Sequence of chain 1.H:
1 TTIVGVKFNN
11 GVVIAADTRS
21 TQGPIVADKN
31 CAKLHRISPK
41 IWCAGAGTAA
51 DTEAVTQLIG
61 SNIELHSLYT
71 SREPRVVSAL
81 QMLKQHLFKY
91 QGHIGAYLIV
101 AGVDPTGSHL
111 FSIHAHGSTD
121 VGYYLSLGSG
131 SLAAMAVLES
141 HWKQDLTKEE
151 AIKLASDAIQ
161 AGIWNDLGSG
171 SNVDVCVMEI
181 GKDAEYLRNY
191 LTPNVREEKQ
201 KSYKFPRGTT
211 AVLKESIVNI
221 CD

A small-molecule ligand and the protein it binds are described below.
Small molecule (SMILES): CC(C)C[C@H](NC(=O)[C@H](Cc1ccccc1)N=[N+]=[N-])C(=O)N[C@@H](C)C(=O)N[C@H](CCS(C)(=O)=O)Cc1ccc(CN)cc1

Sequence of chain 1.I:
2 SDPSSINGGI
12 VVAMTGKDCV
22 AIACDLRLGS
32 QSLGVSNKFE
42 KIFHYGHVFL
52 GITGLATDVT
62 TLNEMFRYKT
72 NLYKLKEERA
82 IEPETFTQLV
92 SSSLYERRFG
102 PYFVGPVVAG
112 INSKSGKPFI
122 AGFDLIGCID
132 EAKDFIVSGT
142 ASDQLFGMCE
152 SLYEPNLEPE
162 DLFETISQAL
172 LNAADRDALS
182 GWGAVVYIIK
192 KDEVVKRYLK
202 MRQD

Binding-site contacts:
Ligand atom C18 contacts residue GLY45 of chain 1.H at 3.7 Å.
Ligand atom S27 contacts residue THR1 of chain 1.H at 3.6 Å.
Ligand atom C23 contacts residue CYS31 of chain 1.H at 3.6 Å (hydrophobic).
Ligand atom C26 contacts residue THR1 of chain 1.H at 2.4 Å.
Ligand atom N11 contacts residue THR21 of chain 1.H at 2.8 Å (h-bond).
Ligand atom C10 contacts residue THR21 of chain 1.H at 3.5 Å.
Ligand atom C21 contacts residue ALA32 of chain 1.H at 3.7 Å (hydrophobic).
Ligand atom N52 contacts residue GLN22 of chain 1.H at 3.8 Å.
Ligand atom C40 contacts residue ASP125 of chain 1.I at 3.7 Å.
Ligand atom N22 contacts residue CYS129 of chain 1.I at 3.7 Å.
Ligand atom C57 contacts residue LEU126 of chain 1.I at 3.3 Å (hydrophobic).
Ligand atom O30 contacts residue SER129 of chain 1.H at 3.1 Å (h-bond).
Ligand atom C43 contacts residue THR21 of chain 1.H at 3.6 Å.
Ligand atom C25 contacts residue LYS33 of chain 1.H at 3.8 Å.
Ligand atom O31 contacts residue SER20 of chain 1.H at 3.7 Å.
Ligand atom O39 contacts residue ALA49 of chain 1.H at 3.1 Å (h-bond).
Ligand atom C56 contacts residue LEU126 of chain 1.I at 3.3 Å (hydrophobic).
Ligand atom C9 contacts residue THR21 of chain 1.H at 3.4 Å.
Ligand atom N14 contacts residue GLY47 of chain 1.H at 3.2 Å (h-bond).
Ligand atom N14 contacts residue THR1 of chain 1.H at 3.7 Å.
Ligand atom O30 contacts residue GLY128 of chain 1.H at 3.8 Å.
Ligand atom C28 contacts residue THR1 of chain 1.H at 3.6 Å.
Ligand atom O29 contacts residue GLY47 of chain 1.H at 3.8 Å.
Ligand atom C60 contacts residue THR48 of chain 1.H at 3.6 Å.
Ligand atom O31 contacts residue THR21 of chain 1.H at 3.0 Å (h-bond).
Ligand atom C16 contacts residue THR1 of chain 1.H at 2.8 Å.
Ligand atom C25 contacts residue THR1 of chain 1.H at 1.4 Å.
Ligand atom C15 contacts residue THR1 of chain 1.H at 2.4 Å.
Ligand atom O30 contacts residue THR1 of chain 1.H at 3.5 Å.
Ligand atom N22 contacts residue GLU53 of chain 1.H at 3.4 Å (salt-bridge).
Ligand atom N8 contacts residue ASP125 of chain 1.I at 3.3 Å (salt-bridge).
Ligand atom C12 contacts residue THR21 of chain 1.H at 3.8 Å.
Ligand atom C23 contacts residue SER20 of chain 1.H at 3.6 Å.
Ligand atom C28 contacts residue SER129 of chain 1.H at 3.7 Å.
Ligand atom C26 contacts residue GLY47 of chain 1.H at 3.5 Å.
Ligand atom C43 contacts residue ALA27 of chain 1.H at 3.5 Å (hydrophobic).
Ligand atom C43 contacts residue SER20 of chain 1.H at 3.4 Å.
Ligand atom N53 contacts residue GLN22 of chain 1.H at 3.8 Å.
Ligand atom O44 contacts residue GLN22 of chain 1.H at 3.6 Å.
Ligand atom C12 contacts residue GLY47 of chain 1.H at 3.6 Å.